This protein binds this small molecule.
Small molecule (SMILES): COc1ccc(OC2CN(c3ncnc4c3c(CC(C)C)nn4C)C2)cc1

Binding-site contacts:
Ligand atom C6 contacts residue ILE252 of chain 1.A at 3.5 Å (hydrophobic).
Ligand atom N2 contacts residue GLN285 of chain 1.A at 2.9 Å (h-bond).
Ligand atom N5 contacts residue LEU235 of chain 1.A at 3.5 Å.
Ligand atom C6 contacts residue PHE288 of chain 1.A at 3.5 Å (hydrophobic).
Ligand atom C11 contacts residue MET273 of chain 1.A at 3.9 Å (hydrophobic).
Ligand atom C11 contacts residue PHE256 of chain 1.A at 3.8 Å (hydrophobic).
Ligand atom C20 contacts residue ASP237 of chain 1.A at 3.9 Å.
Ligand atom C1 contacts residue HIS82 of chain 1.A at 3.6 Å.
Ligand atom C12 contacts residue GLN285 of chain 1.A at 3.7 Å.
Ligand atom C17 contacts residue ILE292 of chain 1.A at 3.3 Å (hydrophobic).
Ligand atom N2 contacts residue PHE288 of chain 1.A at 3.5 Å.
Ligand atom N1 contacts residue PHE288 of chain 1.A at 3.5 Å.
Ligand atom O2 contacts residue ILE292 of chain 1.A at 3.8 Å.
Ligand atom C7 contacts residue PHE288 of chain 1.A at 3.6 Å (hydrophobic).
Ligand atom N1 contacts residue GLN238 of chain 1.A at 2.9 Å (h-bond).
Ligand atom C3 contacts residue PHE256 of chain 1.A at 4.0 Å (hydrophobic).
Ligand atom C8 contacts residue PHE288 of chain 1.A at 3.5 Å (hydrophobic).
Ligand atom C19 contacts residue LEU200 of chain 1.A at 3.6 Å (hydrophobic).
Ligand atom C5 contacts residue PHE288 of chain 1.A at 3.9 Å (hydrophobic).
Ligand atom N1 contacts residue ILE252 of chain 1.A at 3.4 Å.
Ligand atom C12 contacts residue PHE288 of chain 1.A at 3.9 Å (hydrophobic).
Ligand atom C13 contacts residue PHE288 of chain 1.A at 3.8 Å (hydrophobic).
Ligand atom C9 contacts residue PHE288 of chain 1.A at 3.6 Å (hydrophobic).
Ligand atom C10 contacts residue PHE288 of chain 1.A at 3.8 Å (hydrophobic).
Ligand atom C12 contacts residue TYR253 of chain 1.A at 4.0 Å (hydrophobic).
Ligand atom N2 contacts residue ILE252 of chain 1.A at 3.9 Å.
Ligand atom C20 contacts residue LEU235 of chain 1.A at 3.9 Å (hydrophobic).
Ligand atom C1 contacts residue TYR81 of chain 1.A at 3.7 Å (hydrophobic).
Ligand atom C9 contacts residue ILE252 of chain 1.A at 3.8 Å (hydrophobic).
Ligand atom N4 contacts residue TYR81 of chain 1.A at 3.9 Å.
Ligand atom O1 contacts residue PHE288 of chain 1.A at 3.2 Å.
Ligand atom C18 contacts residue ILE292 of chain 1.A at 3.6 Å (hydrophobic).
Ligand atom C8 contacts residue GLN238 of chain 1.A at 3.5 Å.
Ligand atom C20 contacts residue TYR81 of chain 1.A at 3.3 Å (hydrophobic).
Ligand atom N3 contacts residue PHE288 of chain 1.A at 3.9 Å.
Ligand atom C8 contacts residue GLN285 of chain 1.A at 3.4 Å.
Ligand atom N4 contacts residue ILE252 of chain 1.A at 3.7 Å.
Ligand atom C16 contacts residue ILE292 of chain 1.A at 3.5 Å (hydrophobic).
Ligand atom C8 contacts residue ILE252 of chain 1.A at 3.6 Å (hydrophobic).
Ligand atom C7 contacts residue ILE252 of chain 1.A at 3.3 Å (hydrophobic).

Sequence of chain 1.A:
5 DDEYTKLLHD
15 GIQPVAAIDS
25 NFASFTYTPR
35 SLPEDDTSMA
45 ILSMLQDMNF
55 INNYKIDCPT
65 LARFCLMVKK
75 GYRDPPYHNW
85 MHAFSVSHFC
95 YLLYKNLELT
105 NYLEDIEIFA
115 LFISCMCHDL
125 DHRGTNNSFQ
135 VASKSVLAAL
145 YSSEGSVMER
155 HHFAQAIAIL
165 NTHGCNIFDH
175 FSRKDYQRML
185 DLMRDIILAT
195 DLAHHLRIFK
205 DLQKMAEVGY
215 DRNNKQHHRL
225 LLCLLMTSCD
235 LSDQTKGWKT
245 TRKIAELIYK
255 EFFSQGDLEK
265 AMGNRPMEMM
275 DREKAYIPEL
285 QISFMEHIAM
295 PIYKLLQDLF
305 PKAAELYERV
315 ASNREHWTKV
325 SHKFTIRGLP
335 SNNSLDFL